Sequence of chain 1.D:
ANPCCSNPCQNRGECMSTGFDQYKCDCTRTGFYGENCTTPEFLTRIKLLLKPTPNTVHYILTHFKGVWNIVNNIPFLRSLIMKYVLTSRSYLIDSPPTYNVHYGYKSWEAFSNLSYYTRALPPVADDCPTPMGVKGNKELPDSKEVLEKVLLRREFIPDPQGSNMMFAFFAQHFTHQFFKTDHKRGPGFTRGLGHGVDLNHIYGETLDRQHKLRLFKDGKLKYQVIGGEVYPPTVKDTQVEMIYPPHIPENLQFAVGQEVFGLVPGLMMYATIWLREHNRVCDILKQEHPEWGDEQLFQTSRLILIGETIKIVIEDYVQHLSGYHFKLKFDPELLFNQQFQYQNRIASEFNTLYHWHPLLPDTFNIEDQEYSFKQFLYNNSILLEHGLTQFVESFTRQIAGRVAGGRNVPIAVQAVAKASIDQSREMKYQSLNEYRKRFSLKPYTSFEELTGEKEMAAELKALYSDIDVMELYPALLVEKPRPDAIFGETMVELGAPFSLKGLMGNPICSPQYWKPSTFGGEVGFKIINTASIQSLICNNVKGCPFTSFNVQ

This small molecule binds to this protein.
Small molecule (SMILES): CC(C)COc1c(Cl)cc2c(c1Cl)O[C@@H](C(F)(F)F)C(C(=O)O)=C2

Binding-site contacts:
Ligand atom C7 contacts residue VAL492 of chain 1.D at 3.9 Å (hydrophobic).
Ligand atom C2 contacts residue ALA496 of chain 1.D at 3.7 Å (hydrophobic).
Ligand atom C20 contacts residue GLY495 of chain 1.D at 3.7 Å.
Ligand atom C13 contacts residue LEU500 of chain 1.D at 3.8 Å (hydrophobic).
Ligand atom C12 contacts residue ARG89 of chain 1.D at 3.0 Å.
Ligand atom C5 contacts residue VAL318 of chain 1.D at 3.9 Å (hydrophobic).
Ligand atom C1 contacts residue SER322 of chain 1.D at 4.0 Å.
Ligand atom C2 contacts residue VAL318 of chain 1.D at 3.6 Å (hydrophobic).
Ligand atom F23 contacts residue LEU500 of chain 1.D at 3.7 Å.
Ligand atom C7 contacts residue TYR324 of chain 1.D at 3.3 Å (hydrophobic).
Ligand atom O16 contacts residue ARG89 of chain 1.D at 2.9 Å (salt-bridge).
Ligand atom CL24 contacts residue LEU500 of chain 1.D at 4.0 Å.
Ligand atom C18 contacts residue TRP356 of chain 1.D at 3.9 Å (hydrophobic).
Ligand atom F22 contacts residue LEU328 of chain 1.D at 3.4 Å.
Ligand atom F21 contacts residue LEU328 of chain 1.D at 3.4 Å.
Ligand atom CL24 contacts residue SER499 of chain 1.D at 3.7 Å.
Ligand atom C3 contacts residue VAL492 of chain 1.D at 4.0 Å (hydrophobic).
Ligand atom C11 contacts residue TYR324 of chain 1.D at 3.7 Å (hydrophobic).
Ligand atom F22 contacts residue SER322 of chain 1.D at 4.0 Å.
Ligand atom O15 contacts residue ARG89 of chain 1.D at 2.9 Å (salt-bridge).
Ligand atom F23 contacts residue LEU328 of chain 1.D at 3.7 Å.
Ligand atom CL24 contacts residue ALA496 of chain 1.D at 3.8 Å.
Ligand atom C19 contacts residue TRP356 of chain 1.D at 3.6 Å (hydrophobic).
Ligand atom O16 contacts residue TYR324 of chain 1.D at 2.6 Å (h-bond).
Ligand atom O15 contacts residue VAL85 of chain 1.D at 4.0 Å.
Ligand atom O10 contacts residue ALA496 of chain 1.D at 3.2 Å.
Ligand atom C1 contacts residue VAL492 of chain 1.D at 3.5 Å (hydrophobic).
Ligand atom C19 contacts residue PHE487 of chain 1.D at 3.7 Å (hydrophobic).
Ligand atom F22 contacts residue VAL318 of chain 1.D at 3.5 Å.
Ligand atom F22 contacts residue TYR324 of chain 1.D at 3.8 Å.
Ligand atom C3 contacts residue ALA496 of chain 1.D at 3.8 Å (hydrophobic).
Ligand atom C20 contacts residue TYR354 of chain 1.D at 3.7 Å (hydrophobic).
Ligand atom CL8 contacts residue LEU321 of chain 1.D at 3.8 Å.
Ligand atom CL24 contacts residue VAL318 of chain 1.D at 3.6 Å.
Ligand atom F21 contacts residue TYR324 of chain 1.D at 3.8 Å.
Ligand atom O10 contacts residue LEU500 of chain 1.D at 3.5 Å.
Ligand atom C6 contacts residue ALA496 of chain 1.D at 3.3 Å (hydrophobic).
Ligand atom C12 contacts residue TYR324 of chain 1.D at 3.6 Å (hydrophobic).
Ligand atom CL8 contacts residue SER322 of chain 1.D at 4.0 Å.
Ligand atom C11 contacts residue ARG89 of chain 1.D at 3.9 Å.